The small molecule below binds the protein below.
Small molecule (SMILES): CC(=O)N[C@@H]1[C@@H](O)[C@H](O)[C@@H](CO)O[C@H]1O

Sequence of chain 1.A:
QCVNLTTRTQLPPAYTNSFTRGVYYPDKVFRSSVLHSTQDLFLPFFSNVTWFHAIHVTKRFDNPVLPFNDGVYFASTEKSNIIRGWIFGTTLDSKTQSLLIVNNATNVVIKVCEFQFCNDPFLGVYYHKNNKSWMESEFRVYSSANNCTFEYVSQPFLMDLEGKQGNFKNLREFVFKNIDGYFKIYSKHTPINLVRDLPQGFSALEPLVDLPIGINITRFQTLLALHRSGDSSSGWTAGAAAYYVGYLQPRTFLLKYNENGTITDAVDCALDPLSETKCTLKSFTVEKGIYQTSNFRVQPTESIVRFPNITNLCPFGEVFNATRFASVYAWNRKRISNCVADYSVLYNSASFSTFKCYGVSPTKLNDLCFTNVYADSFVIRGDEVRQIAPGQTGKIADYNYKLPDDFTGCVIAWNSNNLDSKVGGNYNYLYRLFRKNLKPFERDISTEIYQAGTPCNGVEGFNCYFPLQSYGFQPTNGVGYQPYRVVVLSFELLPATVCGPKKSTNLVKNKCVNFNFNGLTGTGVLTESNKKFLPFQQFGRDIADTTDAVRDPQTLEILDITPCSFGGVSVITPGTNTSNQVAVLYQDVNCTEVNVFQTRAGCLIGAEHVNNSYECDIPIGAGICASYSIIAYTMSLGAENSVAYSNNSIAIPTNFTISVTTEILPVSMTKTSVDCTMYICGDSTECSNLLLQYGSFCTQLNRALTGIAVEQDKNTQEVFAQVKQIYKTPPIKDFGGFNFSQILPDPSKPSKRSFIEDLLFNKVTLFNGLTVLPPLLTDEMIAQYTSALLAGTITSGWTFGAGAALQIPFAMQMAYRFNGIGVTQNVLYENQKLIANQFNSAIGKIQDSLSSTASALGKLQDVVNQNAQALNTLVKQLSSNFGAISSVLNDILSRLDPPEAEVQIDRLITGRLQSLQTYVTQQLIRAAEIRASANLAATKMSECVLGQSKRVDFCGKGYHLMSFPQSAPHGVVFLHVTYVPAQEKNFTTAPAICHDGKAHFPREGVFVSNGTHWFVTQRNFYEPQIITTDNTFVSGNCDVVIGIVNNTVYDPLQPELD

Binding-site contacts:
Ligand atom C1 contacts residue ASN331 of chain 1.A at 1.4 Å.
Ligand atom O3 contacts residue GLN580 of chain 1.A at 4.4 Å.
Ligand atom C2 contacts residue GLN580 of chain 1.A at 3.3 Å.
Ligand atom C7 contacts residue GLN580 of chain 1.A at 3.2 Å.
Ligand atom C3 contacts residue GLN580 of chain 1.A at 3.8 Å.
Ligand atom N2 contacts residue GLN580 of chain 1.A at 2.4 Å (h-bond).
Ligand atom C8 contacts residue LEU582 of chain 1.A at 3.8 Å (hydrophobic).
Ligand atom C8 contacts residue PRO579 of chain 1.A at 3.8 Å (hydrophobic).
Ligand atom O5 contacts residue ASN331 of chain 1.A at 2.4 Å (h-bond).
Ligand atom N2 contacts residue THR581 of chain 1.A at 4.5 Å.
Ligand atom O7 contacts residue GLN580 of chain 1.A at 4.3 Å.
Ligand atom C4 contacts residue ASN331 of chain 1.A at 4.2 Å.
Ligand atom N2 contacts residue ASN331 of chain 1.A at 2.9 Å (h-bond).
Ligand atom C7 contacts residue ASN331 of chain 1.A at 3.2 Å.
Ligand atom C3 contacts residue ASN331 of chain 1.A at 3.8 Å.
Ligand atom O7 contacts residue ASN331 of chain 1.A at 3.2 Å (h-bond).
Ligand atom C8 contacts residue ASN331 of chain 1.A at 4.4 Å.
Ligand atom C8 contacts residue GLN580 of chain 1.A at 3.2 Å.
Ligand atom C2 contacts residue ASN331 of chain 1.A at 2.5 Å.
Ligand atom C5 contacts residue ASN331 of chain 1.A at 3.7 Å.
Ligand atom C1 contacts residue GLN580 of chain 1.A at 3.5 Å.